Sequence of chain 1.A:
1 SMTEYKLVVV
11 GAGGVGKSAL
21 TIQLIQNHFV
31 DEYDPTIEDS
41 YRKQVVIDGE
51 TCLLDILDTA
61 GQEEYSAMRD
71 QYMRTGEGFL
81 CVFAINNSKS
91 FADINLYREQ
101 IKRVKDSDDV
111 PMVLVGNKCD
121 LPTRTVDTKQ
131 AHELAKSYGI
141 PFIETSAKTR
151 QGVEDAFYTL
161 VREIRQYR

The protein below binds the small molecule below.
Small molecule (SMILES): CCn1c(-c2cc(N3CCN(C4CC4)CC3)cnc2[C@H](C)OC)c2c3cc(ccc31)-c1csc(n1)C[C@H](NC(=O)C1[C@H]3COC[C@@H]13)C(=O)N1CCC[C@H](N1)C(=O)OCC(C)(C)C2

Sequence of chain 1.D:
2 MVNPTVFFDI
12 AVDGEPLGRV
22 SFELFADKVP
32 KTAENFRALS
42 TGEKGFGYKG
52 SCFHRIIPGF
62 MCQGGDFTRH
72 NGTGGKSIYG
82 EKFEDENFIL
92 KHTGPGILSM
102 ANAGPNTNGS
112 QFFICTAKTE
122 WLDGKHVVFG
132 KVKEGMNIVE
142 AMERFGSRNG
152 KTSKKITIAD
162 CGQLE

Binding-site contacts:
Ligand atom N1 contacts residue ARG56 of chain 1.D at 3.6 Å (salt-bridge).
Ligand atom C18 contacts residue TYR65 of chain 1.A at 3.4 Å (hydrophobic).
Ligand atom C8 contacts residue ASN103 of chain 1.D at 3.4 Å.
Ligand atom N3 contacts residue ASN103 of chain 1.D at 2.9 Å (h-bond).
Ligand atom C3 contacts residue GLN64 of chain 1.D at 3.6 Å.
Ligand atom O1 contacts residue HIS127 of chain 1.D at 3.2 Å.
Ligand atom N1 contacts residue GLN64 of chain 1.D at 2.9 Å (h-bond).
Ligand atom C34 contacts residue TRP122 of chain 1.D at 3.6 Å (hydrophobic).
Ligand atom C21 contacts residue ALA60 of chain 1.A at 3.5 Å (hydrophobic).
Ligand atom C4 contacts residue PHE114 of chain 1.D at 3.4 Å (hydrophobic).
Ligand atom C15 contacts residue ILE37 of chain 1.A at 3.5 Å (hydrophobic).
Ligand atom C22 contacts residue THR36 of chain 1.A at 3.4 Å.
Ligand atom C18 contacts residue ILE37 of chain 1.A at 3.6 Å (hydrophobic).
Ligand atom C10 contacts residue GLY73 of chain 1.D at 3.6 Å.
Ligand atom S1 contacts residue PRO35 of chain 1.A at 3.6 Å.
Ligand atom O1 contacts residue ASN103 of chain 1.D at 2.8 Å (h-bond).
Ligand atom C22 contacts residue ILE37 of chain 1.A at 3.6 Å (hydrophobic).
Ligand atom C39 contacts residue MET68 of chain 1.A at 3.6 Å (hydrophobic).
Ligand atom C19 contacts residue TYR65 of chain 1.A at 3.4 Å (hydrophobic).
Ligand atom C16 contacts residue GLN62 of chain 1.A at 3.6 Å.
Ligand atom O2 contacts residue ARG56 of chain 1.D at 2.9 Å (salt-bridge).
Ligand atom C22 contacts residue GLN62 of chain 1.A at 3.6 Å.
Ligand atom O1 contacts residue ALA102 of chain 1.D at 3.1 Å.
Ligand atom C31 contacts residue PHE61 of chain 1.D at 3.5 Å (hydrophobic).
Ligand atom C17 contacts residue ILE37 of chain 1.A at 3.3 Å (hydrophobic).
Ligand atom C15 contacts residue GLN62 of chain 1.A at 3.6 Å.
Ligand atom C22 contacts residue ALA60 of chain 1.A at 3.6 Å (hydrophobic).
Ligand atom O6 contacts residue ILE37 of chain 1.A at 3.6 Å.
Ligand atom C3 contacts residue PHE114 of chain 1.D at 3.3 Å (hydrophobic).
Ligand atom C16 contacts residue THR36 of chain 1.A at 3.5 Å.
Ligand atom C30 contacts residue ARG149 of chain 1.D at 3.4 Å.
Ligand atom C44 contacts residue PHE61 of chain 1.D at 3.6 Å (hydrophobic).
Ligand atom C42 contacts residue TYR65 of chain 1.A at 3.5 Å (hydrophobic).
Ligand atom O6 contacts residue MET62 of chain 1.D at 3.2 Å.
Ligand atom C24 contacts residue TYR65 of chain 1.A at 3.6 Å (hydrophobic).
Ligand atom N2 contacts residue GLN64 of chain 1.D at 3.2 Å (h-bond).
Ligand atom O2 contacts residue GLN64 of chain 1.D at 2.9 Å (h-bond).
Ligand atom C11 contacts residue PRO35 of chain 1.A at 3.5 Å (hydrophobic).
Ligand atom O6 contacts residue ARG56 of chain 1.D at 3.3 Å.
Ligand atom C7 contacts residue ASN103 of chain 1.D at 3.6 Å.